This protein binds this small molecule.
Small molecule (SMILES): O=c1[nH]cnc2c1ncn2[C@@H]1O[C@H](COP(=O)(O)O)[C@@H](O)[C@H]1O

Binding-site contacts:
Ligand atom N1 contacts residue GLN441 of chain 1.G at 2.8 Å (h-bond).
Ligand atom O2P contacts residue GLY387 of chain 1.G at 2.8 Å (h-bond).
Ligand atom O5' contacts residue GLY365 of chain 1.G at 3.4 Å.
Ligand atom C3' contacts residue SER68 of chain 1.G at 3.3 Å.
Ligand atom C2 contacts residue GLN441 of chain 1.G at 3.5 Å.
Ligand atom O2P contacts residue SER388 of chain 1.G at 3.3 Å (h-bond).
Ligand atom O5' contacts residue GLY328 of chain 1.G at 3.3 Å.
Ligand atom O6 contacts residue SER416 of chain 1.G at 3.7 Å.
Ligand atom O2' contacts residue ASN303 of chain 1.G at 3.6 Å (h-bond).
Ligand atom O6 contacts residue GLY413 of chain 1.G at 3.3 Å.
Ligand atom C2' contacts residue ARG322 of chain 1.G at 3.5 Å.
Ligand atom O1P contacts residue GLY328 of chain 1.G at 3.3 Å.
Ligand atom C5 contacts residue ILE330 of chain 1.G at 3.5 Å (hydrophobic).
Ligand atom O2' contacts residue ASP364 of chain 1.G at 2.6 Å (salt-bridge).
Ligand atom O1P contacts residue GLY366 of chain 1.G at 2.9 Å (h-bond).
Ligand atom P contacts residue SER329 of chain 1.G at 3.6 Å.
Ligand atom O3P contacts residue SER329 of chain 1.G at 2.6 Å (h-bond).
Ligand atom O1P contacts residue SER329 of chain 1.G at 2.9 Å (h-bond).
Ligand atom C2' contacts residue ASP364 of chain 1.G at 3.6 Å.
Ligand atom O6 contacts residue GLY415 of chain 1.G at 2.8 Å (h-bond).
Ligand atom O6 contacts residue MET414 of chain 1.G at 3.3 Å (h-bond).
Ligand atom C4' contacts residue ASP364 of chain 1.G at 3.4 Å.
Ligand atom O1P contacts residue SER388 of chain 1.G at 3.6 Å.
Ligand atom N9 contacts residue ILE330 of chain 1.G at 3.7 Å.
Ligand atom O3' contacts residue ARG322 of chain 1.G at 3.2 Å (salt-bridge).
Ligand atom N7 contacts residue GLY413 of chain 1.G at 3.5 Å.
Ligand atom C4 contacts residue ILE330 of chain 1.G at 3.5 Å (hydrophobic).
Ligand atom O6 contacts residue GLY442 of chain 1.G at 3.4 Å.
Ligand atom O3' contacts residue SER68 of chain 1.G at 2.6 Å (h-bond).
Ligand atom C4 contacts residue NAD1 of chain 1.U at 3.5 Å.
Ligand atom O2' contacts residue ARG322 of chain 1.G at 3.3 Å (salt-bridge).
Ligand atom O3P contacts residue TYR411 of chain 1.G at 2.6 Å (h-bond).
Ligand atom C3' contacts residue ASP364 of chain 1.G at 3.3 Å.
Ligand atom N7 contacts residue MET414 of chain 1.G at 3.0 Å (h-bond).
Ligand atom O3' contacts residue ASP364 of chain 1.G at 2.5 Å (salt-bridge).
Ligand atom P contacts residue SER388 of chain 1.G at 3.6 Å.
Ligand atom O3P contacts residue SER388 of chain 1.G at 2.8 Å (h-bond).
Ligand atom N1 contacts residue NAD1 of chain 1.U at 3.5 Å.
Ligand atom N3 contacts residue NAD1 of chain 1.U at 3.1 Å (h-bond).
Ligand atom C2 contacts residue NAD1 of chain 1.U at 3.2 Å.

Sequence of chain 1.G:
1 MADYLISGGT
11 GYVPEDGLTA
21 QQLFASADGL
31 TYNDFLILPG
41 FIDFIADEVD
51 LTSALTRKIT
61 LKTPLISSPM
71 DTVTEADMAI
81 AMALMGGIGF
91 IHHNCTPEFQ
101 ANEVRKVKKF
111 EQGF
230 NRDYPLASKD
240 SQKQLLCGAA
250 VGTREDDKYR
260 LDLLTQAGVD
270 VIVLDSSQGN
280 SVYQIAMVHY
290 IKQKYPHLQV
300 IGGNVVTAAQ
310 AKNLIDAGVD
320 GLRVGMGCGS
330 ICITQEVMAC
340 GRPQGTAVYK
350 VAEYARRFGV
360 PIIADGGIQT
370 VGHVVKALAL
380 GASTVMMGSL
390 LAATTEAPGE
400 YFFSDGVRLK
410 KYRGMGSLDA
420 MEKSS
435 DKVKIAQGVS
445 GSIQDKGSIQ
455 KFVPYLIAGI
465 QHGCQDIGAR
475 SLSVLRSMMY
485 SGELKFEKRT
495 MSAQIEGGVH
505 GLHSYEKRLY